Sequence of chain 60.C:
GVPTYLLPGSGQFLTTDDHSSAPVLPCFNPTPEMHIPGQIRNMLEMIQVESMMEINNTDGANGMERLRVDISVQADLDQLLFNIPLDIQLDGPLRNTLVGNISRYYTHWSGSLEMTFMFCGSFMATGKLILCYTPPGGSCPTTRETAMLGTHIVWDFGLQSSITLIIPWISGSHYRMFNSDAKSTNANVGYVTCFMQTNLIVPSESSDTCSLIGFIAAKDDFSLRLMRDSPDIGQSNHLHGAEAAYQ

Binding-site contacts:
Ligand atom C5 contacts residue PRO231 of chain 60.C at 3.6 Å (hydrophobic).
Ligand atom C11 contacts residue ASP232 of chain 60.C at 3.8 Å.
Ligand atom O7 contacts residue SER180 of chain 60.C at 3.7 Å.
Ligand atom O3 contacts residue PRO274 of chain 60.A at 3.9 Å.
Ligand atom O4 contacts residue ASN275 of chain 60.A at 3.0 Å (h-bond).
Ligand atom C3 contacts residue ASP232 of chain 60.C at 4.1 Å.
Ligand atom C11 contacts residue GLY234 of chain 60.C at 3.9 Å.
Ligand atom C3 contacts residue PRO274 of chain 60.A at 4.1 Å (hydrophobic).
Ligand atom C3 contacts residue ARG104 of chain 60.C at 3.9 Å.
Ligand atom O4 contacts residue ASP232 of chain 60.C at 2.8 Å (salt-bridge).
Ligand atom O4 contacts residue PRO231 of chain 60.C at 3.8 Å.
Ligand atom C6 contacts residue PRO231 of chain 60.C at 4.0 Å (hydrophobic).
Ligand atom O3 contacts residue ASP91 of chain 60.C at 4.0 Å.
Ligand atom C4 contacts residue ASP232 of chain 60.C at 3.5 Å.
Ligand atom C4 contacts residue PRO231 of chain 60.C at 3.4 Å (hydrophobic).
Ligand atom O1B contacts residue ARG104 of chain 60.C at 2.8 Å (salt-bridge).
Ligand atom C4 contacts residue ASN275 of chain 60.A at 3.8 Å.
Ligand atom O3 contacts residue GLY282 of chain 60.A at 3.4 Å.
Ligand atom C10 contacts residue ASN275 of chain 60.A at 3.2 Å.
Ligand atom O4 contacts residue ASP91 of chain 60.C at 2.8 Å (salt-bridge).
Ligand atom O10 contacts residue ARG270 of chain 60.A at 4.0 Å.
Ligand atom C11 contacts residue PRO231 of chain 60.C at 4.0 Å (hydrophobic).
Ligand atom N5 contacts residue PRO231 of chain 60.C at 2.9 Å (h-bond).
Ligand atom C5 contacts residue ASN275 of chain 60.A at 3.5 Å.
Ligand atom O6 contacts residue ASP91 of chain 60.C at 3.3 Å.
Ligand atom C4 contacts residue ASP91 of chain 60.C at 3.3 Å.
Ligand atom C4 contacts residue ARG104 of chain 60.C at 4.0 Å.
Ligand atom O7 contacts residue PRO274 of chain 60.A at 3.4 Å.
Ligand atom O6 contacts residue PRO274 of chain 60.A at 3.7 Å.
Ligand atom O10 contacts residue ASN275 of chain 60.A at 2.9 Å (h-bond).
Ligand atom C1 contacts residue ARG104 of chain 60.C at 3.7 Å.
Ligand atom O4 contacts residue ARG95 of chain 60.C at 3.6 Å.
Ligand atom C10 contacts residue PRO231 of chain 60.C at 3.9 Å (hydrophobic).
Ligand atom N5 contacts residue ASN275 of chain 60.A at 3.5 Å (h-bond).
Ligand atom C4 contacts residue PRO274 of chain 60.A at 4.0 Å (hydrophobic).
Ligand atom C5 contacts residue PRO274 of chain 60.A at 3.9 Å (hydrophobic).
Ligand atom C3 contacts residue PRO274 of chain 60.A at 3.8 Å (hydrophobic).
Ligand atom C6 contacts residue ASP91 of chain 60.C at 3.9 Å.
Ligand atom C3 contacts residue ARG95 of chain 60.C at 3.9 Å.
Ligand atom C11 contacts residue ILE233 of chain 60.C at 3.8 Å (hydrophobic).

A small-molecule ligand and the protein it binds are described below.
Small molecule (SMILES): CC(=O)N[C@@H]1[C@@H](O)[C@H](O[C@@H]2O[C@H](CO[C@]3(C(=O)O)C[C@H](O)[C@@H](NC(C)=O)[C@H]([C@H](O)[C@H](O)CO)O3)[C@H](O)[C@H](O)[C@H]2O)[C@@H](CO)O[C@H]1O

Sequence of chain 60.A:
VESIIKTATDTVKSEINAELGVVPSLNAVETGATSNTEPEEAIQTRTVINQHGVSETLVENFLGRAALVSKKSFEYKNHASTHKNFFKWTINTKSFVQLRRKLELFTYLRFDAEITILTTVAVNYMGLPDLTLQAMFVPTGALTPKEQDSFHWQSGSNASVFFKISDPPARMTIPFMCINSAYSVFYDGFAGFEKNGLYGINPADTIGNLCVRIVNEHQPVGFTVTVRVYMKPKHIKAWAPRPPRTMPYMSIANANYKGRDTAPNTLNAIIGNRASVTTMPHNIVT